Sequence of chain 1.A:
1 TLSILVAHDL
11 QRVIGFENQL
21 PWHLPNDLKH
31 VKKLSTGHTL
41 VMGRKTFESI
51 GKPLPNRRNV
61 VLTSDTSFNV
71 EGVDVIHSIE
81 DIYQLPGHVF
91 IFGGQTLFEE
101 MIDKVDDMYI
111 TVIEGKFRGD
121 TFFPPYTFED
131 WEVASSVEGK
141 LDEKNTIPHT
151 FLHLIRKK

Binding-site contacts:
Ligand atom C21 contacts residue NDP1 of chain 1.B at 3.7 Å.
Ligand atom C9 contacts residue NDP1 of chain 1.B at 3.2 Å.
Ligand atom N5 contacts residue NDP1 of chain 1.B at 3.2 Å (h-bond).
Ligand atom C6 contacts residue PHE92 of chain 1.A at 3.9 Å (hydrophobic).
Ligand atom N5 contacts residue VAL31 of chain 1.A at 3.9 Å.
Ligand atom C8 contacts residue NDP1 of chain 1.B at 3.5 Å.
Ligand atom N5 contacts residue ALA7 of chain 1.A at 3.7 Å.
Ligand atom N4 contacts residue ALA7 of chain 1.A at 3.3 Å (h-bond).
Ligand atom O19 contacts residue NDP1 of chain 1.B at 3.9 Å.
Ligand atom N2 contacts residue NDP1 of chain 1.B at 3.8 Å.
Ligand atom C27 contacts residue PHE92 of chain 1.A at 3.3 Å (hydrophobic).
Ligand atom C3 contacts residue VAL6 of chain 1.A at 3.9 Å (hydrophobic).
Ligand atom C3 contacts residue VAL31 of chain 1.A at 3.4 Å (hydrophobic).
Ligand atom C3 contacts residue NDP1 of chain 1.B at 3.5 Å.
Ligand atom N2 contacts residue VAL31 of chain 1.A at 3.6 Å.
Ligand atom N2 contacts residue ALA7 of chain 1.A at 3.9 Å.
Ligand atom N7 contacts residue LEU5 of chain 1.A at 2.9 Å (h-bond).
Ligand atom C14 contacts residue LEU28 of chain 1.A at 3.9 Å (hydrophobic).
Ligand atom C3 contacts residue ASP27 of chain 1.A at 3.5 Å.
Ligand atom C9 contacts residue PHE92 of chain 1.A at 3.4 Å (hydrophobic).
Ligand atom N4 contacts residue THR111 of chain 1.A at 3.9 Å.
Ligand atom C3 contacts residue ALA7 of chain 1.A at 3.5 Å (hydrophobic).
Ligand atom C6 contacts residue NDP1 of chain 1.B at 3.1 Å.
Ligand atom C24 contacts residue LEU28 of chain 1.A at 3.5 Å (hydrophobic).
Ligand atom C20 contacts residue NDP1 of chain 1.B at 2.7 Å.
Ligand atom N2 contacts residue ASP27 of chain 1.A at 3.1 Å (salt-bridge).
Ligand atom N7 contacts residue PHE92 of chain 1.A at 3.0 Å (h-bond).
Ligand atom N5 contacts residue VAL6 of chain 1.A at 3.5 Å.
Ligand atom C6 contacts residue LEU5 of chain 1.A at 3.7 Å (hydrophobic).
Ligand atom O19 contacts residue LEU20 of chain 1.A at 3.8 Å.
Ligand atom N7 contacts residue NDP1 of chain 1.B at 3.6 Å (h-bond).
Ligand atom C18 contacts residue LEU20 of chain 1.A at 3.8 Å (hydrophobic).
Ligand atom N4 contacts residue VAL6 of chain 1.A at 3.4 Å.
Ligand atom N4 contacts residue VAL31 of chain 1.A at 3.6 Å.
Ligand atom N4 contacts residue ASP27 of chain 1.A at 3.0 Å (salt-bridge).
Ligand atom N5 contacts residue LEU5 of chain 1.A at 3.6 Å.
Ligand atom C28 contacts residue PHE92 of chain 1.A at 3.9 Å (hydrophobic).
Ligand atom C1 contacts residue NDP1 of chain 1.B at 3.8 Å.
Ligand atom C28 contacts residue LEU28 of chain 1.A at 3.8 Å (hydrophobic).
Ligand atom O13 contacts residue LEU28 of chain 1.A at 3.8 Å.

A small-molecule ligand and the protein it binds are described below.
Small molecule (SMILES): COc1cc(Cc2cnc(N)nc2N)c2c(c1OC)O[C@H](C1CC1)C=C2